This protein binds this small molecule.
Small molecule (SMILES): CC(=O)N[C@@H]1[C@@H](O)[C@H](O)[C@@H](CO)O[C@H]1O

Binding-site contacts:
Ligand atom C3 contacts residue ASN61 of chain 1.A at 3.8 Å.
Ligand atom C2 contacts residue ASN61 of chain 1.A at 2.5 Å.
Ligand atom C4 contacts residue ASN61 of chain 1.A at 4.2 Å.
Ligand atom C1 contacts residue ASN61 of chain 1.A at 1.4 Å.
Ligand atom O5 contacts residue TYR28 of chain 1.A at 4.0 Å.
Ligand atom C5 contacts residue ASN61 of chain 1.A at 3.7 Å.
Ligand atom N2 contacts residue ASN61 of chain 1.A at 2.9 Å (h-bond).
Ligand atom O6 contacts residue TYR28 of chain 1.A at 3.6 Å.
Ligand atom O5 contacts residue ASN61 of chain 1.A at 2.4 Å (h-bond).
Ligand atom C7 contacts residue ASN61 of chain 1.A at 3.7 Å.
Ligand atom C8 contacts residue PHE59 of chain 1.A at 3.8 Å (hydrophobic).
Ligand atom C1 contacts residue TYR28 of chain 1.A at 4.4 Å (hydrophobic).
Ligand atom O7 contacts residue ASN61 of chain 1.A at 4.0 Å.

Sequence of chain 1.A:
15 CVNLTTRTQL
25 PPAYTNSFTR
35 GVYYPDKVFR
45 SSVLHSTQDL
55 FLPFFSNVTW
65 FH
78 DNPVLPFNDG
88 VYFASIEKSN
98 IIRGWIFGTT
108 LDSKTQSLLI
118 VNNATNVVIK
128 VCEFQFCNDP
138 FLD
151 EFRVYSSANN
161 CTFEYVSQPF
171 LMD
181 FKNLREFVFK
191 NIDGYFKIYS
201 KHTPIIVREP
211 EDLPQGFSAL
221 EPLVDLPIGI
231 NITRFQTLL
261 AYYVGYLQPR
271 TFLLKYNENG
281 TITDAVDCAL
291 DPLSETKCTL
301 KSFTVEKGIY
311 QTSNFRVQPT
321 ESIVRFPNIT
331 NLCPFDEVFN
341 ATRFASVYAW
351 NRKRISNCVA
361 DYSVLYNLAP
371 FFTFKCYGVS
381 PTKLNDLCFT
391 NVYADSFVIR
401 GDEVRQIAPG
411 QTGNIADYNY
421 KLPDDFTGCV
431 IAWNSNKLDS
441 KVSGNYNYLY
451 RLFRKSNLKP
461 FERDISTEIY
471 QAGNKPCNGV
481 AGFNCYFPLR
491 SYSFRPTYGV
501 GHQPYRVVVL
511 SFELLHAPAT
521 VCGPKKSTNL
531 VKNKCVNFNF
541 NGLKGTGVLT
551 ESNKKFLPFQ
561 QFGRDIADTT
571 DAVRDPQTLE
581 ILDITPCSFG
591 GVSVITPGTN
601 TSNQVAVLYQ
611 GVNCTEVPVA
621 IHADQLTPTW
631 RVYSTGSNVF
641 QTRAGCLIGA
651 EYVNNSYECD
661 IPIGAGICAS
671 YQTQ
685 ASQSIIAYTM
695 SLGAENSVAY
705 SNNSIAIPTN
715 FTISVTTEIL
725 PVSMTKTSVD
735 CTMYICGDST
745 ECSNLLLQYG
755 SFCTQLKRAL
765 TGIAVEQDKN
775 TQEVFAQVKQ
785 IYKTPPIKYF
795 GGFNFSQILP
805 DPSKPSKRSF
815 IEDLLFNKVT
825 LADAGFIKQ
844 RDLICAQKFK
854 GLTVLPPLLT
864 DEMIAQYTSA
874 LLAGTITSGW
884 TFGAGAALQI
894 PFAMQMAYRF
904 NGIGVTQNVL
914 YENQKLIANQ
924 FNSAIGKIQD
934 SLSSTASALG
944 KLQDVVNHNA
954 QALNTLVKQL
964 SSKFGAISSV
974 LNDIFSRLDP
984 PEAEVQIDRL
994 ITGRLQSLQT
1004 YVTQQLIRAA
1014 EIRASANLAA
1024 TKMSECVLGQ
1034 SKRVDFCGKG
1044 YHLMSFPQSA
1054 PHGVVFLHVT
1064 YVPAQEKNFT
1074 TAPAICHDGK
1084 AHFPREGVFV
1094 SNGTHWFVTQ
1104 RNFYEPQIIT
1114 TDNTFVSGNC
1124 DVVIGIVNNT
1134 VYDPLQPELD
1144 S